Binding-site contacts:
Ligand atom CAU contacts residue LYS41 of chain 2.A at 3.7 Å.
Ligand atom CAX contacts residue GLU65 of chain 2.A at 3.4 Å.
Ligand atom CAR contacts residue THR159 of chain 2.A at 3.5 Å.
Ligand atom OBC contacts residue LEU95 of chain 2.A at 3.6 Å.
Ligand atom NAE contacts residue ASP160 of chain 2.A at 3.5 Å (salt-bridge).
Ligand atom OBB contacts residue LEU95 of chain 2.A at 3.6 Å.
Ligand atom NAB contacts residue MET96 of chain 2.A at 2.9 Å (h-bond).
Ligand atom CAW contacts residue ASP160 of chain 2.A at 3.7 Å.
Ligand atom CAI contacts residue GLY99 of chain 2.A at 3.8 Å.
Ligand atom NAF contacts residue GLY162 of chain 2.A at 3.8 Å.
Ligand atom OBD contacts residue LEU93 of chain 2.A at 3.7 Å.
Ligand atom CAH contacts residue LEU18 of chain 2.A at 3.5 Å (hydrophobic).
Ligand atom NAD contacts residue ASP160 of chain 2.A at 3.7 Å.
Ligand atom NAF contacts residue ILE43 of chain 2.A at 3.8 Å.
Ligand atom NAC contacts residue VAL26 of chain 2.A at 3.7 Å.
Ligand atom CAP contacts residue LEU146 of chain 2.A at 3.6 Å (hydrophobic).
Ligand atom CAZ contacts residue GLU65 of chain 2.A at 3.8 Å.
Ligand atom CAY contacts residue ASP160 of chain 2.A at 3.2 Å.
Ligand atom CAH contacts residue GLY99 of chain 2.A at 3.5 Å.
Ligand atom OBB contacts residue MET96 of chain 2.A at 2.9 Å (h-bond).
Ligand atom CAX contacts residue THR159 of chain 2.A at 3.8 Å.
Ligand atom NAD contacts residue GLU65 of chain 2.A at 3.8 Å.
Ligand atom CAS contacts residue THR159 of chain 2.A at 3.1 Å.
Ligand atom CAJ contacts residue MET96 of chain 2.A at 3.3 Å (hydrophobic).
Ligand atom CAN contacts residue VAL26 of chain 2.A at 3.8 Å (hydrophobic).
Ligand atom NAF contacts residue ASP160 of chain 2.A at 3.5 Å (salt-bridge).
Ligand atom OBD contacts residue LEU146 of chain 2.A at 3.6 Å.
Ligand atom CBA contacts residue CYS23 of chain 2.A at 3.8 Å (hydrophobic).
Ligand atom NAE contacts residue GLU65 of chain 2.A at 2.9 Å (salt-bridge).
Ligand atom NAG contacts residue ASP160 of chain 2.A at 3.4 Å (salt-bridge).
Ligand atom CAT contacts residue THR159 of chain 2.A at 3.2 Å.
Ligand atom CAY contacts residue GLU65 of chain 2.A at 3.5 Å.
Ligand atom CAM contacts residue LEU18 of chain 2.A at 3.8 Å (hydrophobic).
Ligand atom CAI contacts residue MET96 of chain 2.A at 3.7 Å (hydrophobic).
Ligand atom NAF contacts residue GLU65 of chain 2.A at 2.7 Å (salt-bridge).
Ligand atom OBC contacts residue MET96 of chain 2.A at 3.0 Å (h-bond).
Ligand atom CAU contacts residue THR159 of chain 2.A at 3.7 Å.
Ligand atom OBC contacts residue GLU97 of chain 2.A at 3.4 Å.
Ligand atom CAY contacts residue ILE43 of chain 2.A at 3.6 Å (hydrophobic).
Ligand atom CAW contacts residue THR159 of chain 2.A at 3.7 Å.

Sequence of chain 2.A:
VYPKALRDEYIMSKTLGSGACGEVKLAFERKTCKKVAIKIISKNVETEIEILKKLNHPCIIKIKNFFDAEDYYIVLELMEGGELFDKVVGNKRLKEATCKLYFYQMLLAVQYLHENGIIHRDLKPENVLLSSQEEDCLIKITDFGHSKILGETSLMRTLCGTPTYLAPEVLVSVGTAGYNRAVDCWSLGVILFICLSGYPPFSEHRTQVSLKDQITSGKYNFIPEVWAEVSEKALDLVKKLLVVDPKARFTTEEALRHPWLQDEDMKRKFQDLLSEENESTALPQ

This protein binds this small molecule.
Small molecule (SMILES): C/C(=N\Nc1ncc[nH]1)c1ccc(NC(=O)c2cc3cccc([N+](=O)[O-])c3[nH]2)cc1